Binding-site contacts:
Ligand atom C2 contacts residue ASN315 of chain 3.B at 2.5 Å.
Ligand atom O5 contacts residue THR313 of chain 3.B at 4.3 Å.
Ligand atom O5 contacts residue VAL314 of chain 3.B at 3.8 Å.
Ligand atom C8 contacts residue ASN315 of chain 3.B at 3.5 Å.
Ligand atom C8 contacts residue ILE281 of chain 3.B at 4.5 Å (hydrophobic).
Ligand atom C6 contacts residue THR313 of chain 3.B at 4.5 Å.
Ligand atom O5 contacts residue ASN315 of chain 3.B at 2.4 Å (h-bond).
Ligand atom C3 contacts residue ASN315 of chain 3.B at 3.8 Å.
Ligand atom C6 contacts residue ASN315 of chain 3.B at 4.5 Å.
Ligand atom C5 contacts residue ASN315 of chain 3.B at 3.7 Å.
Ligand atom C7 contacts residue ASN315 of chain 3.B at 3.3 Å.
Ligand atom N2 contacts residue ASN315 of chain 3.B at 2.8 Å (h-bond).
Ligand atom O7 contacts residue ASN315 of chain 3.B at 4.2 Å.
Ligand atom C4 contacts residue ASN315 of chain 3.B at 4.3 Å.
Ligand atom C1 contacts residue VAL314 of chain 3.B at 4.4 Å (hydrophobic).
Ligand atom C1 contacts residue ASN315 of chain 3.B at 1.4 Å.

A protein and the small-molecule ligand that binds it are described below.
Small molecule (SMILES): CC(=O)N[C@@H]1[C@@H](O)[C@H](O)[C@@H](CO)O[C@H]1O

Sequence of chain 3.B:
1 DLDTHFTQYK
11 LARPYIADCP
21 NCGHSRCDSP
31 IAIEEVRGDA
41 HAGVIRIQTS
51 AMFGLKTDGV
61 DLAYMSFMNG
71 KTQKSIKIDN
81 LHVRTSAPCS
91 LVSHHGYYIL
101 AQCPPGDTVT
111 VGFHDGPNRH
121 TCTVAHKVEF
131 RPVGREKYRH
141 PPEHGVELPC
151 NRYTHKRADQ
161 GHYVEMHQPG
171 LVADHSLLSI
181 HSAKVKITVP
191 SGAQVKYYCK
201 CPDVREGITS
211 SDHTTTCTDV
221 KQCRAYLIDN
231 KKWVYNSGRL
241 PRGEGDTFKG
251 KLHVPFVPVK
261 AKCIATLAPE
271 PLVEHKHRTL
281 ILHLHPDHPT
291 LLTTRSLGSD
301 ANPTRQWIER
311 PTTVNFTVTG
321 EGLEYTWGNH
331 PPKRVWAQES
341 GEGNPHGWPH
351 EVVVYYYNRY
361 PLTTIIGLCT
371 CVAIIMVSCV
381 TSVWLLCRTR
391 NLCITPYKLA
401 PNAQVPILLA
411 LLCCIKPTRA